The small molecule below binds the protein below.
Small molecule (SMILES): O=C(COc1ccc(OC(F)(F)F)cc1)N[C@@H](Cc1ccccc1)C(=O)O

Binding-site contacts:
Ligand atom O4 contacts residue GLN74 of chain 1.B at 2.9 Å (h-bond).
Ligand atom F3 contacts residue PHE88 of chain 1.B at 3.3 Å.
Ligand atom C12 contacts residue TYR52 of chain 1.B at 3.5 Å (hydrophobic).
Ligand atom C9 contacts residue TYR52 of chain 1.B at 3.7 Å (hydrophobic).
Ligand atom O2 contacts residue LEU76 of chain 1.B at 3.8 Å.
Ligand atom F3 contacts residue ALA329 of chain 1.B at 3.8 Å.
Ligand atom O4 contacts residue ARG48 of chain 1.B at 2.8 Å (salt-bridge).
Ligand atom O3 contacts residue TYR52 of chain 1.B at 2.7 Å (h-bond).
Ligand atom C6 contacts residue MET186 of chain 1.B at 3.7 Å (hydrophobic).
Ligand atom O4 contacts residue SER73 of chain 1.B at 3.5 Å.
Ligand atom O3 contacts residue LEU30 of chain 1.B at 3.6 Å.
Ligand atom C17 contacts residue PHE43 of chain 1.B at 3.7 Å (hydrophobic).
Ligand atom O5 contacts residue LEU189 of chain 1.B at 3.8 Å.
Ligand atom O5 contacts residue SER73 of chain 1.B at 3.6 Å.
Ligand atom C18 contacts residue TYR52 of chain 1.B at 3.3 Å (hydrophobic).
Ligand atom C12 contacts residue LEU21 of chain 1.B at 3.8 Å (hydrophobic).
Ligand atom C13 contacts residue LEU21 of chain 1.B at 3.5 Å (hydrophobic).
Ligand atom O2 contacts residue LEU438 of chain 1.B at 3.7 Å.
Ligand atom C18 contacts residue ARG48 of chain 1.B at 3.8 Å.
Ligand atom C11 contacts residue SER73 of chain 1.B at 3.6 Å.
Ligand atom F1 contacts residue LEU438 of chain 1.B at 3.1 Å.
Ligand atom C7 contacts residue VAL27 of chain 1.B at 3.8 Å (hydrophobic).
Ligand atom C15 contacts residue ARG48 of chain 1.B at 3.4 Å.
Ligand atom F3 contacts residue DMS1 of chain 1.L at 3.7 Å.
Ligand atom O5 contacts residue GLN74 of chain 1.B at 3.4 Å (h-bond).
Ligand atom C11 contacts residue GLN74 of chain 1.B at 3.5 Å.
Ligand atom C14 contacts residue LEU21 of chain 1.B at 3.5 Å (hydrophobic).
Ligand atom C16 contacts residue ARG48 of chain 1.B at 3.2 Å.
Ligand atom F2 contacts residue PRO330 of chain 1.B at 3.5 Å.
Ligand atom C8 contacts residue ALA329 of chain 1.B at 3.9 Å (hydrophobic).
Ligand atom C10 contacts residue TYR52 of chain 1.B at 3.5 Å (hydrophobic).
Ligand atom C1 contacts residue LEU438 of chain 1.B at 3.2 Å (hydrophobic).
Ligand atom C17 contacts residue ARG48 of chain 1.B at 3.5 Å.
Ligand atom F2 contacts residue ALA331 of chain 1.B at 2.8 Å.
Ligand atom O5 contacts residue ALA75 of chain 1.B at 2.9 Å (h-bond).
Ligand atom O3 contacts residue MET355 of chain 1.B at 3.8 Å.
Ligand atom F2 contacts residue ALA329 of chain 1.B at 3.3 Å.
Ligand atom C13 contacts residue TYR52 of chain 1.B at 3.9 Å (hydrophobic).
Ligand atom F1 contacts residue ALA329 of chain 1.B at 3.6 Å.
Ligand atom C14 contacts residue ARG48 of chain 1.B at 3.7 Å.

Sequence of chain 1.B:
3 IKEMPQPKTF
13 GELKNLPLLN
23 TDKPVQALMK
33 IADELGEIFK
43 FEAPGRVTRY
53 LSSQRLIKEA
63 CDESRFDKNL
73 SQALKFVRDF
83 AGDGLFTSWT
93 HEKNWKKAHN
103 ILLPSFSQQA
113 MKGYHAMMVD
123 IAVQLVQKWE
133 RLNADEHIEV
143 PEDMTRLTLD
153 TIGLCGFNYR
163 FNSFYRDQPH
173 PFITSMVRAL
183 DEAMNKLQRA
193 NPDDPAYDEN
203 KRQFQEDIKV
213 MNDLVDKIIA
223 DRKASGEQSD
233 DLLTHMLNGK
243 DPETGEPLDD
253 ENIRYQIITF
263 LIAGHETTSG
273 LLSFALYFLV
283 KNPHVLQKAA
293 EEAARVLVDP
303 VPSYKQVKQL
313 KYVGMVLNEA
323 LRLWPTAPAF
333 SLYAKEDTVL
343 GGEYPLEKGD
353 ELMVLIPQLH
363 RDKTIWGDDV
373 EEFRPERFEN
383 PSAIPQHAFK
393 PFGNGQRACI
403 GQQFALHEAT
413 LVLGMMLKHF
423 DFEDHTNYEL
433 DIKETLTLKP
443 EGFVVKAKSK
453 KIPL